Binding-site contacts:
Ligand atom N2 contacts residue ASN232 of chain 1.A at 2.9 Å (h-bond).
Ligand atom C7 contacts residue ASN232 of chain 1.A at 3.3 Å.
Ligand atom C8 contacts residue ASN232 of chain 1.A at 4.1 Å.
Ligand atom O5 contacts residue ASN232 of chain 1.A at 2.5 Å (h-bond).
Ligand atom C8 contacts residue GLU233 of chain 1.A at 3.8 Å.
Ligand atom C3 contacts residue ASN232 of chain 1.A at 3.9 Å.
Ligand atom C4 contacts residue ASN232 of chain 1.A at 4.4 Å.
Ligand atom C2 contacts residue ASN232 of chain 1.A at 2.5 Å.
Ligand atom C5 contacts residue ASN232 of chain 1.A at 3.8 Å.
Ligand atom C1 contacts residue ASN232 of chain 1.A at 1.5 Å.
Ligand atom O7 contacts residue ASN232 of chain 1.A at 3.2 Å (h-bond).

Sequence of chain 1.A:
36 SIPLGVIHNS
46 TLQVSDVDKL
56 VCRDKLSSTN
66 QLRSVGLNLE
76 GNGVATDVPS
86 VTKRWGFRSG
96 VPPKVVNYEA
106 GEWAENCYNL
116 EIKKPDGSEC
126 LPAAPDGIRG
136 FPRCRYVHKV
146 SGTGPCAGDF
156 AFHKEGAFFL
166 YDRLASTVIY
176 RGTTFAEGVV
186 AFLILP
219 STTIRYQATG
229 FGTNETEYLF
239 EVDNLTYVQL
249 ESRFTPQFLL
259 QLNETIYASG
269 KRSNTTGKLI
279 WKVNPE

This protein binds this small molecule.
Small molecule (SMILES): CC(=O)N[C@H]1[C@H](O[C@H]2[C@H](O)[C@@H](NC(C)=O)CO[C@@H]2CO)O[C@H](CO)[C@@H](O)[C@@H]1O